Sequence of chain 1.B:
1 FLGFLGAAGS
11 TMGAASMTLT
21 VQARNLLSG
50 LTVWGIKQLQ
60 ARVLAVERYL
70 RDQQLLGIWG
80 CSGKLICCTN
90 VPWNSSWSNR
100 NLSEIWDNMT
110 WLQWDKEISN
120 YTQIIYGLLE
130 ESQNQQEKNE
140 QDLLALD

Binding-site contacts:
Ligand atom C7 contacts residue ASN58 of chain 1.A at 3.6 Å.
Ligand atom C8 contacts residue GLY57 of chain 1.A at 4.4 Å.
Ligand atom C2 contacts residue GLY9 of chain 1.B at 4.1 Å.
Ligand atom O7 contacts residue GLY9 of chain 1.B at 3.3 Å (h-bond).
Ligand atom C4 contacts residue ASN58 of chain 1.A at 4.2 Å.
Ligand atom C8 contacts residue LEU56 of chain 1.A at 3.3 Å (hydrophobic).
Ligand atom C5 contacts residue ASN58 of chain 1.A at 3.7 Å.
Ligand atom O7 contacts residue SER10 of chain 1.B at 2.7 Å (h-bond).
Ligand atom C3 contacts residue ASN58 of chain 1.A at 3.8 Å.
Ligand atom N2 contacts residue ASN58 of chain 1.A at 3.0 Å (h-bond).
Ligand atom C7 contacts residue GLY9 of chain 1.B at 3.9 Å.
Ligand atom C1 contacts residue GLY9 of chain 1.B at 4.0 Å.
Ligand atom C2 contacts residue ASN58 of chain 1.A at 2.5 Å.
Ligand atom O5 contacts residue ASN58 of chain 1.A at 2.4 Å (h-bond).
Ligand atom N2 contacts residue GLY9 of chain 1.B at 4.3 Å.
Ligand atom C7 contacts residue SER10 of chain 1.B at 3.8 Å.
Ligand atom C8 contacts residue SER10 of chain 1.B at 4.4 Å.
Ligand atom O7 contacts residue ASN58 of chain 1.A at 3.9 Å.
Ligand atom C1 contacts residue ASN58 of chain 1.A at 1.5 Å.

Sequence of chain 1.A:
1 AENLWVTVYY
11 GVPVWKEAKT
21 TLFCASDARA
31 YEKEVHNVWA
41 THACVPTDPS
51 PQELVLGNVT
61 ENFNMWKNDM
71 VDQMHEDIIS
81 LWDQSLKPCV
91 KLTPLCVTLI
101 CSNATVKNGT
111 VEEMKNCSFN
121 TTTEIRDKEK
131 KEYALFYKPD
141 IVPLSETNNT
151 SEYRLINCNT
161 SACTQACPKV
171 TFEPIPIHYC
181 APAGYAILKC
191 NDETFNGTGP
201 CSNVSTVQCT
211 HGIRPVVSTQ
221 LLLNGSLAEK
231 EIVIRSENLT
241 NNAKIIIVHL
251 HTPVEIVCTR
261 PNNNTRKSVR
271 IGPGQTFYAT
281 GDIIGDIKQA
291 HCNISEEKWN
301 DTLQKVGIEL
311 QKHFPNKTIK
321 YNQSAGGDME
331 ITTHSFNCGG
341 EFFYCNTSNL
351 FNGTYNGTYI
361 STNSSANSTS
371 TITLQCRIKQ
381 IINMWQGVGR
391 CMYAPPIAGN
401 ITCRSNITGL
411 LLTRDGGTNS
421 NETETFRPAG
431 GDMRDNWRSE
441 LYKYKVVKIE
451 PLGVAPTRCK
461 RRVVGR

This protein binds this small molecule.
Small molecule (SMILES): CC(=O)N[C@@H]1[C@@H](O)[C@H](O)[C@@H](CO)O[C@H]1O